Sequence of chain 1.A:
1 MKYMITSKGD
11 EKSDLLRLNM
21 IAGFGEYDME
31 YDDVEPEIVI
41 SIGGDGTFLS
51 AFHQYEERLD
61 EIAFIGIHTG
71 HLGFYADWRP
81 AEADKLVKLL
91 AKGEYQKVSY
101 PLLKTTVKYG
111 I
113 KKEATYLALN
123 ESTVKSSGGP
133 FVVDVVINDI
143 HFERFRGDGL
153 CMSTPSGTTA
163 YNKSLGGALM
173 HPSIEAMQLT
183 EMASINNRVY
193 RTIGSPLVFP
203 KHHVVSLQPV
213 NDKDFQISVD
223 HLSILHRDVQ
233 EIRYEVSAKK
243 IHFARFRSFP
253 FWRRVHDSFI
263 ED

The small molecule below binds the protein below.
Small molecule (SMILES): Nc1ncnc2c1nc(SCC(=O)NCCc1ccccc1)n2[C@@H]1O[C@H](CO)[C@@H](O)[C@H]1O

Sequence of chain 1.C:
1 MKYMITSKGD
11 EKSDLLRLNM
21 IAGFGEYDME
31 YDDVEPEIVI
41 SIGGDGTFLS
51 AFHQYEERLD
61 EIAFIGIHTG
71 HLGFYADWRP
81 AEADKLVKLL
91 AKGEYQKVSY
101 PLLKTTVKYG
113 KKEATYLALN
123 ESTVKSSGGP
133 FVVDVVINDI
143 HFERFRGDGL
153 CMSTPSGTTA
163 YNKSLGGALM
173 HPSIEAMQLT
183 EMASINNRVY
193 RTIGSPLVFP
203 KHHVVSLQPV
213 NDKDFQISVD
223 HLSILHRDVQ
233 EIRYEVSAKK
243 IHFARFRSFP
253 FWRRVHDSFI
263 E

Binding-site contacts:
Ligand atom N3 contacts residue TYR163 of chain 1.A at 3.5 Å (h-bond).
Ligand atom CBE contacts residue PRO132 of chain 1.C at 3.6 Å (hydrophobic).
Ligand atom CAU contacts residue TYR163 of chain 1.A at 3.6 Å (hydrophobic).
Ligand atom NAW contacts residue ASP150 of chain 1.C at 3.0 Å (salt-bridge).
Ligand atom C4 contacts residue TYR163 of chain 1.A at 3.8 Å (hydrophobic).
Ligand atom N7 contacts residue ASP150 of chain 1.C at 3.7 Å.
Ligand atom C5 contacts residue TYR163 of chain 1.A at 3.3 Å (hydrophobic).
Ligand atom N9 contacts residue TYR163 of chain 1.A at 3.8 Å.
Ligand atom C8 contacts residue TYR163 of chain 1.A at 3.8 Å (hydrophobic).
Ligand atom CBE contacts residue GLY149 of chain 1.C at 3.2 Å.
Ligand atom N7 contacts residue TYR163 of chain 1.A at 3.5 Å.
Ligand atom O2' contacts residue ALA162 of chain 1.A at 3.1 Å.
Ligand atom CAZ contacts residue GLY131 of chain 1.C at 3.9 Å.
Ligand atom C5' contacts residue HIS223 of chain 1.A at 3.4 Å.
Ligand atom CAX contacts residue ASP150 of chain 1.C at 3.1 Å.
Ligand atom C2 contacts residue TYR163 of chain 1.A at 3.9 Å (hydrophobic).
Ligand atom N6 contacts residue TYR163 of chain 1.A at 3.6 Å.
Ligand atom O2' contacts residue ASN122 of chain 1.A at 3.6 Å.
Ligand atom C2 contacts residue SER166 of chain 1.A at 3.2 Å.
Ligand atom N6 contacts residue ALA185 of chain 1.C at 3.0 Å (h-bond).
Ligand atom O3' contacts residue GLU123 of chain 1.A at 2.7 Å (salt-bridge).
Ligand atom C3' contacts residue GLU123 of chain 1.A at 3.3 Å.
Ligand atom N1 contacts residue SER166 of chain 1.A at 2.8 Å (h-bond).
Ligand atom O3' contacts residue ASN122 of chain 1.A at 3.1 Å (h-bond).
Ligand atom C6 contacts residue ASP150 of chain 1.C at 3.8 Å.
Ligand atom N3 contacts residue ALA162 of chain 1.A at 3.8 Å.
Ligand atom O2' contacts residue TYR163 of chain 1.A at 3.2 Å (h-bond).
Ligand atom CAY contacts residue PRO132 of chain 1.C at 3.8 Å (hydrophobic).
Ligand atom O3' contacts residue ASP222 of chain 1.A at 3.9 Å.
Ligand atom N6 contacts residue ASP150 of chain 1.C at 2.8 Å (salt-bridge).
Ligand atom C6 contacts residue TYR163 of chain 1.A at 3.5 Å (hydrophobic).
Ligand atom CAZ contacts residue PRO132 of chain 1.C at 3.5 Å (hydrophobic).
Ligand atom CAY contacts residue GLY131 of chain 1.C at 3.1 Å.
Ligand atom C2' contacts residue TYR163 of chain 1.A at 3.6 Å (hydrophobic).
Ligand atom C2' contacts residue GLU123 of chain 1.A at 3.4 Å.
Ligand atom OBF contacts residue HIS223 of chain 1.A at 3.8 Å.
Ligand atom CBA contacts residue PRO132 of chain 1.C at 3.9 Å (hydrophobic).
Ligand atom C6 contacts residue SER166 of chain 1.A at 3.8 Å.
Ligand atom C6 contacts residue ALA185 of chain 1.C at 3.9 Å (hydrophobic).
Ligand atom O2' contacts residue GLU123 of chain 1.A at 2.5 Å (salt-bridge).